Sequence of chain 1.F:
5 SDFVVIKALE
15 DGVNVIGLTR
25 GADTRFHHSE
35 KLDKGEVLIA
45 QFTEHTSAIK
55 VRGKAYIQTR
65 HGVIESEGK

The protein below binds the small molecule below.
Small molecule (SMILES): N[C@@H](Cc1c[nH]c2ccccc12)C(=O)O

Sequence of chain 1.E:
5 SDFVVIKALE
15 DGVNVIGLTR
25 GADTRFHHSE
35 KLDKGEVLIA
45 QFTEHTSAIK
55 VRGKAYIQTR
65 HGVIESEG

Binding-site contacts:
Ligand atom CZ3 contacts residue GLY21 of chain 1.F at 3.5 Å.
Ligand atom CE3 contacts residue HIS32 of chain 1.F at 3.9 Å.
Ligand atom OXT contacts residue THR47 of chain 1.F at 2.6 Å (h-bond).
Ligand atom O contacts residue ARG24 of chain 1.E at 3.6 Å.
Ligand atom CZ2 contacts residue THR50 of chain 1.F at 3.8 Å.
Ligand atom CB contacts residue SER51 of chain 1.E at 3.4 Å.
Ligand atom CH2 contacts residue ILE20 of chain 1.F at 4.0 Å (hydrophobic).
Ligand atom CE2 contacts residue THR50 of chain 1.F at 4.0 Å.
Ligand atom N contacts residue THR23 of chain 1.E at 2.9 Å (h-bond).
Ligand atom N contacts residue ARG24 of chain 1.E at 3.9 Å.
Ligand atom CZ2 contacts residue ILE53 of chain 1.F at 3.9 Å (hydrophobic).
Ligand atom CA contacts residue THR28 of chain 1.E at 3.2 Å.
Ligand atom CD2 contacts residue THR50 of chain 1.F at 4.0 Å.
Ligand atom OXT contacts residue THR50 of chain 1.F at 2.8 Å (h-bond).
Ligand atom NE1 contacts residue ALA44 of chain 1.F at 3.8 Å.
Ligand atom C contacts residue GLY25 of chain 1.E at 3.4 Å.
Ligand atom CA contacts residue THR23 of chain 1.E at 3.8 Å.
Ligand atom N contacts residue GLY25 of chain 1.E at 2.8 Å (h-bond).
Ligand atom CB contacts residue THR23 of chain 1.E at 3.8 Å.
Ligand atom O contacts residue THR47 of chain 1.F at 3.5 Å (h-bond).
Ligand atom C contacts residue THR50 of chain 1.F at 3.9 Å.
Ligand atom CZ2 contacts residue ALA44 of chain 1.F at 4.0 Å (hydrophobic).
Ligand atom CE2 contacts residue GLN45 of chain 1.F at 3.9 Å.
Ligand atom N contacts residue ASP27 of chain 1.E at 3.0 Å (salt-bridge).
Ligand atom CA contacts residue GLY25 of chain 1.E at 3.4 Å.
Ligand atom CD1 contacts residue THR47 of chain 1.F at 3.8 Å.
Ligand atom C contacts residue SER51 of chain 1.E at 3.6 Å.
Ligand atom CA contacts residue SER51 of chain 1.E at 4.0 Å.
Ligand atom O contacts residue SER51 of chain 1.E at 3.0 Å (h-bond).
Ligand atom O contacts residue GLY25 of chain 1.E at 3.0 Å (h-bond).
Ligand atom OXT contacts residue HIS49 of chain 1.F at 3.9 Å.
Ligand atom C contacts residue THR47 of chain 1.F at 3.4 Å.
Ligand atom NE1 contacts residue GLN45 of chain 1.F at 2.8 Å (h-bond).
Ligand atom N contacts residue THR28 of chain 1.E at 2.8 Å (h-bond).
Ligand atom CH2 contacts residue GLY21 of chain 1.F at 3.5 Å.
Ligand atom CD1 contacts residue GLN45 of chain 1.F at 3.5 Å.
Ligand atom CG contacts residue SER51 of chain 1.E at 3.9 Å.
Ligand atom CB contacts residue THR28 of chain 1.E at 3.5 Å.
Ligand atom OXT contacts residue GLY25 of chain 1.E at 3.9 Å.
Ligand atom CD1 contacts residue SER51 of chain 1.E at 3.5 Å.